Binding-site contacts:
Ligand atom NAN contacts residue LEU91 of chain 1.A at 3.4 Å (h-bond).
Ligand atom CLAY contacts residue PHE170 of chain 1.A at 3.6 Å.
Ligand atom CAS contacts residue TYR188 of chain 1.A at 3.7 Å (hydrophobic).
Ligand atom CAB contacts residue SER129 of chain 1.A at 3.5 Å.
Ligand atom CAF contacts residue PHE163 of chain 1.A at 3.5 Å (hydrophobic).
Ligand atom CAH contacts residue LEU91 of chain 1.A at 3.9 Å (hydrophobic).
Ligand atom CAB contacts residue EST1 of chain 1.C at 4.0 Å.
Ligand atom CAD contacts residue EST1 of chain 1.C at 3.8 Å.
Ligand atom CAG contacts residue LEU91 of chain 1.A at 4.1 Å (hydrophobic).
Ligand atom NAO contacts residue MET125 of chain 1.A at 3.8 Å.
Ligand atom CAG contacts residue LEU206 of chain 1.A at 4.1 Å (hydrophobic).
Ligand atom CAV contacts residue TRP181 of chain 1.A at 3.8 Å (hydrophobic).
Ligand atom CAI contacts residue MET205 of chain 1.A at 3.8 Å (hydrophobic).
Ligand atom CAI contacts residue TRP181 of chain 1.A at 3.3 Å (hydrophobic).
Ligand atom CAS contacts residue MET125 of chain 1.A at 3.9 Å (hydrophobic).
Ligand atom CAM contacts residue LEU91 of chain 1.A at 4.0 Å (hydrophobic).
Ligand atom CAD contacts residue GLN167 of chain 1.A at 3.8 Å.
Ligand atom CAA contacts residue MET125 of chain 1.A at 3.4 Å (hydrophobic).
Ligand atom CAU contacts residue MET125 of chain 1.A at 3.5 Å (hydrophobic).
Ligand atom CAT contacts residue TYR188 of chain 1.A at 4.1 Å (hydrophobic).
Ligand atom CAW contacts residue MET125 of chain 1.A at 4.0 Å (hydrophobic).
Ligand atom CAQ contacts residue MET125 of chain 1.A at 4.0 Å (hydrophobic).
Ligand atom CAE contacts residue EST1 of chain 1.C at 3.8 Å.
Ligand atom CAF contacts residue GLN167 of chain 1.A at 3.6 Å.
Ligand atom CAT contacts residue TRP181 of chain 1.A at 3.8 Å (hydrophobic).
Ligand atom CLAY contacts residue GLN167 of chain 1.A at 3.1 Å.
Ligand atom CAH contacts residue MET205 of chain 1.A at 3.9 Å (hydrophobic).
Ligand atom NAN contacts residue VAL93 of chain 1.A at 4.0 Å.
Ligand atom CAJ contacts residue EST1 of chain 1.C at 3.7 Å.
Ligand atom CAP contacts residue MET125 of chain 1.A at 3.4 Å (hydrophobic).
Ligand atom CAS contacts residue TRP181 of chain 1.A at 4.1 Å (hydrophobic).
Ligand atom CAK contacts residue TRP181 of chain 1.A at 3.4 Å (hydrophobic).
Ligand atom CAB contacts residue MET125 of chain 1.A at 4.1 Å (hydrophobic).
Ligand atom CAQ contacts residue EST1 of chain 1.C at 3.8 Å.
Ligand atom CAD contacts residue PHE163 of chain 1.A at 3.8 Å (hydrophobic).
Ligand atom CAP contacts residue EST1 of chain 1.C at 4.0 Å.
Ligand atom CAE contacts residue GLN167 of chain 1.A at 4.0 Å.
Ligand atom CAG contacts residue MET205 of chain 1.A at 3.6 Å (hydrophobic).
Ligand atom CAV contacts residue PHE170 of chain 1.A at 3.7 Å (hydrophobic).
Ligand atom CAM contacts residue VAL93 of chain 1.A at 4.1 Å (hydrophobic).

A small-molecule ligand and the protein it binds are described below.
Small molecule (SMILES): Clc1ccccc1C(c1ccccc1)(c1ccccc1)n1ccnc1

Sequence of chain 1.A:
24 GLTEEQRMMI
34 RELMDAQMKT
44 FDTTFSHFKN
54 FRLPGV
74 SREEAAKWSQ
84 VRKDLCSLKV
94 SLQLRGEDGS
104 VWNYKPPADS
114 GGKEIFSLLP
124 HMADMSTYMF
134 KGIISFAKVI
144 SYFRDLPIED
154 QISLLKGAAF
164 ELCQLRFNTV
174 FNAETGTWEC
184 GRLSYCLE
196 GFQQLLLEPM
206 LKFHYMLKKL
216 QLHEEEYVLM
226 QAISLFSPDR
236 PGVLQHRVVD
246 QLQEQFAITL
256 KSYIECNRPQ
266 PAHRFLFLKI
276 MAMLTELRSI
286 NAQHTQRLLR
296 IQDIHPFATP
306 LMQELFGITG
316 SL